Binding-site contacts:
Ligand atom C7 contacts residue ALA58 of chain 1.E at 4.0 Å (hydrophobic).
Ligand atom C7 contacts residue SER18 of chain 1.F at 4.4 Å.
Ligand atom C8 contacts residue SER18 of chain 1.F at 3.7 Å.
Ligand atom C5 contacts residue ASN59 of chain 1.E at 3.9 Å.
Ligand atom C4 contacts residue ASN59 of chain 1.E at 4.4 Å.
Ligand atom C8 contacts residue GLY17 of chain 1.F at 3.5 Å.
Ligand atom O5 contacts residue ASN59 of chain 1.E at 2.5 Å (h-bond).
Ligand atom N2 contacts residue ASN59 of chain 1.E at 2.8 Å (h-bond).
Ligand atom N2 contacts residue GLY17 of chain 1.F at 3.0 Å (h-bond).
Ligand atom C8 contacts residue ALA58 of chain 1.E at 3.7 Å (hydrophobic).
Ligand atom C7 contacts residue GLY17 of chain 1.F at 3.8 Å.
Ligand atom C7 contacts residue ASN59 of chain 1.E at 3.6 Å.
Ligand atom C2 contacts residue GLY17 of chain 1.F at 3.9 Å.
Ligand atom N2 contacts residue SER18 of chain 1.F at 4.2 Å.
Ligand atom O7 contacts residue ASN59 of chain 1.E at 4.0 Å.
Ligand atom C1 contacts residue ASN59 of chain 1.E at 1.5 Å.
Ligand atom O7 contacts residue ALA58 of chain 1.E at 3.8 Å.
Ligand atom C8 contacts residue GLY14 of chain 1.F at 4.2 Å.
Ligand atom C3 contacts residue ASN59 of chain 1.E at 3.9 Å.
Ligand atom C2 contacts residue ASN59 of chain 1.E at 2.5 Å.

A protein and the small-molecule ligand that binds it are described below.
Small molecule (SMILES): CC(=O)N[C@@H]1[C@@H](O)[C@H](O)[C@@H](CO)O[C@H]1O

Sequence of chain 1.F:
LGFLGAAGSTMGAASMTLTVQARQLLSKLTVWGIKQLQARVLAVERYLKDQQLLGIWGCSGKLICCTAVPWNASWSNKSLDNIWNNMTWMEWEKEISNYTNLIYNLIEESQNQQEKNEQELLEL

Sequence of chain 1.E:
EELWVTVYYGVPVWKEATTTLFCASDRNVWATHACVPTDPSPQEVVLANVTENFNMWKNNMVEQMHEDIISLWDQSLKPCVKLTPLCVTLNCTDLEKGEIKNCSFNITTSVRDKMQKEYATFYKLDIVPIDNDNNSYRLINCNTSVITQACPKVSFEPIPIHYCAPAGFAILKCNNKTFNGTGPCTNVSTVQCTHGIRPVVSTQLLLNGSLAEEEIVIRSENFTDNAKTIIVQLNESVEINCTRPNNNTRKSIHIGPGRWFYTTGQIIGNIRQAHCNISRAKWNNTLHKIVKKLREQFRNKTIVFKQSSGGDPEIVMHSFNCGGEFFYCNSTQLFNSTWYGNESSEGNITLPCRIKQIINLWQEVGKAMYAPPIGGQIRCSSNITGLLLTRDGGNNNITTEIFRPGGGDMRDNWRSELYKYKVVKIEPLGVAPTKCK